A protein and the small-molecule ligand that binds it are described below.
Small molecule (SMILES): CC(=O)N[C@@H]1[C@@H](O)[C@H](O)[C@@H](CO)O[C@H]1O

Sequence of chain 30.D:
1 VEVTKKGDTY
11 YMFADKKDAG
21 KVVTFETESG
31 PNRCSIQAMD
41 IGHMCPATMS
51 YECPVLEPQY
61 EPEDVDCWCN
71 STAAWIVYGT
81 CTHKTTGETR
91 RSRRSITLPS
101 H

Binding-site contacts:
Ligand atom O6 contacts residue ARG33 of chain 30.D at 3.2 Å (salt-bridge).
Ligand atom C5 contacts residue ARG33 of chain 30.D at 4.4 Å.
Ligand atom C1 contacts residue PRO31 of chain 30.D at 4.2 Å (hydrophobic).
Ligand atom O7 contacts residue ASN70 of chain 30.D at 3.3 Å (h-bond).
Ligand atom N2 contacts residue ASN32 of chain 30.D at 4.0 Å.
Ligand atom O5 contacts residue ASN70 of chain 30.D at 2.4 Å (h-bond).
Ligand atom N2 contacts residue ASN70 of chain 30.D at 2.9 Å (h-bond).
Ligand atom C7 contacts residue ASN70 of chain 30.D at 3.1 Å.
Ligand atom C8 contacts residue PRO31 of chain 30.D at 4.4 Å (hydrophobic).
Ligand atom C3 contacts residue PRO31 of chain 30.D at 3.3 Å (hydrophobic).
Ligand atom C1 contacts residue ASN70 of chain 30.D at 1.4 Å.
Ligand atom O3 contacts residue PRO31 of chain 30.D at 3.4 Å (h-bond).
Ligand atom C7 contacts residue PRO31 of chain 30.D at 3.1 Å (hydrophobic).
Ligand atom C2 contacts residue PRO31 of chain 30.D at 3.4 Å (hydrophobic).
Ligand atom C3 contacts residue ASN70 of chain 30.D at 3.8 Å.
Ligand atom C1 contacts residue ARG33 of chain 30.D at 4.3 Å.
Ligand atom O7 contacts residue SER29 of chain 30.D at 4.4 Å.
Ligand atom C5 contacts residue ASN70 of chain 30.D at 3.7 Å.
Ligand atom N2 contacts residue PRO31 of chain 30.D at 2.5 Å (h-bond).
Ligand atom C2 contacts residue ASN70 of chain 30.D at 2.5 Å.
Ligand atom C6 contacts residue ARG33 of chain 30.D at 3.3 Å.
Ligand atom O7 contacts residue PRO31 of chain 30.D at 3.1 Å (h-bond).
Ligand atom O7 contacts residue SER71 of chain 30.D at 3.8 Å.
Ligand atom C8 contacts residue ASN70 of chain 30.D at 3.9 Å.
Ligand atom C1 contacts residue ASN32 of chain 30.D at 4.5 Å.
Ligand atom C4 contacts residue ASN70 of chain 30.D at 4.2 Å.